Binding-site contacts:
Ligand atom C9 contacts residue LEU149 of chain 2.A at 4.1 Å (hydrophobic).
Ligand atom O contacts residue LYS37 of chain 1.A at 3.5 Å (salt-bridge).
Ligand atom C3 contacts residue TYR187 of chain 2.A at 4.0 Å (hydrophobic).
Ligand atom O1 contacts residue TYR187 of chain 2.A at 2.8 Å (h-bond).
Ligand atom C1 contacts residue ASN153 of chain 2.A at 4.0 Å.
Ligand atom C1 contacts residue TYR187 of chain 2.A at 3.5 Å (hydrophobic).
Ligand atom C6 contacts residue SER41 of chain 1.A at 3.7 Å.
Ligand atom O1 contacts residue CYS151 of chain 2.A at 3.4 Å (h-bond).
Ligand atom O1 contacts residue LEU149 of chain 2.A at 4.0 Å.
Ligand atom C9 contacts residue PRO79 of chain 1.A at 3.7 Å (hydrophobic).
Ligand atom C6 contacts residue GLY118 of chain 1.A at 3.9 Å.
Ligand atom C contacts residue LYS37 of chain 1.A at 4.2 Å.
Ligand atom C1 contacts residue CYS151 of chain 2.A at 4.2 Å (hydrophobic).
Ligand atom O2 contacts residue GLY150 of chain 2.A at 3.6 Å.
Ligand atom OXT contacts residue LYS37 of chain 1.A at 3.6 Å.
Ligand atom O1 contacts residue ILE152 of chain 2.A at 3.3 Å (h-bond).
Ligand atom C4 contacts residue GLY118 of chain 1.A at 4.0 Å.
Ligand atom C3 contacts residue GLY150 of chain 2.A at 4.0 Å.
Ligand atom C contacts residue ALA117 of chain 1.A at 3.8 Å (hydrophobic).
Ligand atom C contacts residue SER41 of chain 1.A at 3.6 Å.
Ligand atom C1 contacts residue ILE152 of chain 2.A at 3.6 Å (hydrophobic).
Ligand atom C7 contacts residue SER41 of chain 1.A at 3.9 Å.
Ligand atom C2 contacts residue TYR187 of chain 2.A at 3.6 Å (hydrophobic).
Ligand atom O2 contacts residue ILE152 of chain 2.A at 3.4 Å.
Ligand atom OXT contacts residue SER41 of chain 1.A at 2.9 Å (h-bond).
Ligand atom C8 contacts residue LEU149 of chain 2.A at 4.1 Å (hydrophobic).
Ligand atom O1 contacts residue GLY150 of chain 2.A at 2.8 Å (h-bond).
Ligand atom C2 contacts residue SER81 of chain 1.A at 4.0 Å.
Ligand atom O contacts residue GLY118 of chain 1.A at 3.8 Å.
Ligand atom C4 contacts residue SER81 of chain 1.A at 4.0 Å.
Ligand atom N7 contacts residue SER41 of chain 1.A at 3.0 Å (h-bond).
Ligand atom O2 contacts residue ASN153 of chain 2.A at 2.9 Å (h-bond).
Ligand atom OXT contacts residue ALA40 of chain 1.A at 3.2 Å.
Ligand atom C9 contacts residue SER41 of chain 1.A at 3.7 Å.
Ligand atom C5 contacts residue GLY118 of chain 1.A at 3.7 Å.
Ligand atom C7 contacts residue GLY118 of chain 1.A at 3.8 Å.
Ligand atom C1 contacts residue GLY150 of chain 2.A at 3.5 Å.
Ligand atom O contacts residue ALA117 of chain 1.A at 3.7 Å.
Ligand atom OXT contacts residue ALA117 of chain 1.A at 4.0 Å.
Ligand atom C6 contacts residue THR80 of chain 1.A at 3.9 Å.

Sequence of chain 1.A:
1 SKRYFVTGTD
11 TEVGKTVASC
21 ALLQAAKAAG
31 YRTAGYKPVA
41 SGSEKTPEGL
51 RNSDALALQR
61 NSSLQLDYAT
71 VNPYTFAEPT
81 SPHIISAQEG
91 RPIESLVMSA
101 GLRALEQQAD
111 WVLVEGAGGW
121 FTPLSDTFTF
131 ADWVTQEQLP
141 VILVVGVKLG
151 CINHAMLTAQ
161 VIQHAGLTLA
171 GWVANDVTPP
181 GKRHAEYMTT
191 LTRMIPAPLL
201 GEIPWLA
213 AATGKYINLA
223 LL

Sequence of chain 2.A:
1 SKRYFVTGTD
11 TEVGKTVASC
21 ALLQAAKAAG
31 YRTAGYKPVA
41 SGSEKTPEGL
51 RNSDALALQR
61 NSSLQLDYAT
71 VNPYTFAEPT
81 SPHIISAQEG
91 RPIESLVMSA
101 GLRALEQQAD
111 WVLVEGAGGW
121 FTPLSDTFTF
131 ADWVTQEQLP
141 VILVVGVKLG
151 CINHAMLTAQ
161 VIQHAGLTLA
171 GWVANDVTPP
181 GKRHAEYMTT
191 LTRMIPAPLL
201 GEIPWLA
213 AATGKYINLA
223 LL

A protein and the small-molecule ligand that binds it are described below.
Small molecule (SMILES): C[C@H](N)[C@@H](CCCCCC(=O)O)NC(=O)O